Sequence of chain 1.G:
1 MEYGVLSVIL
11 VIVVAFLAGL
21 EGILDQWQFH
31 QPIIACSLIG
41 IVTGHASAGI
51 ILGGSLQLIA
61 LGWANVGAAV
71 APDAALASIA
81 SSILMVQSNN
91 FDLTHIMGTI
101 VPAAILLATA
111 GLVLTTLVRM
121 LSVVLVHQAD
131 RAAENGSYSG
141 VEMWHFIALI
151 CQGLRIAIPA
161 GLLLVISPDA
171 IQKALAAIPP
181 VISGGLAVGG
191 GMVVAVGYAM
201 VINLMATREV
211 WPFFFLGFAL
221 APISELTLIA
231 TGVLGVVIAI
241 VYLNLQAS

Sequence of chain 1.H:
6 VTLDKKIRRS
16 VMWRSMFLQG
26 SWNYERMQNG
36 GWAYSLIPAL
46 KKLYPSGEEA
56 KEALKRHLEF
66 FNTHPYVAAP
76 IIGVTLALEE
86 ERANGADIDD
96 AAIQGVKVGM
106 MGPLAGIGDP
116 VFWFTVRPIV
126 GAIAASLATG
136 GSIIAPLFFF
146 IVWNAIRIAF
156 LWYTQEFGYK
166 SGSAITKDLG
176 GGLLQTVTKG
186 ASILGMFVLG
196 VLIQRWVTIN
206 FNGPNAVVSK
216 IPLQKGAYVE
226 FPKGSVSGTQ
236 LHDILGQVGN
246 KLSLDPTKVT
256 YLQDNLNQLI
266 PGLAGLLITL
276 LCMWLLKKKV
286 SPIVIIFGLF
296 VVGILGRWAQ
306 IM

The small molecule below binds the protein below.
Small molecule (SMILES): OC[C@H]1O[C@H](O)[C@@H](O)[C@@H](O)[C@@H]1O

Binding-site contacts:
Ligand atom O1 contacts residue ASN67 of chain 1.H at 3.2 Å (h-bond).
Ligand atom O2 contacts residue ASN65 of chain 1.G at 2.3 Å (h-bond).
Ligand atom C3 contacts residue PRO70 of chain 1.H at 3.7 Å (hydrophobic).
Ligand atom C6 contacts residue VAL66 of chain 1.G at 4.1 Å (hydrophobic).
Ligand atom O1 contacts residue GLN33 of chain 1.H at 2.9 Å (h-bond).
Ligand atom O6 contacts residue THR68 of chain 1.H at 3.4 Å.
Ligand atom C2 contacts residue TRP27 of chain 1.H at 4.0 Å (hydrophobic).
Ligand atom C4 contacts residue PRO70 of chain 1.H at 4.0 Å (hydrophobic).
Ligand atom C6 contacts residue THR68 of chain 1.H at 3.9 Å.
Ligand atom C4 contacts residue THR68 of chain 1.H at 4.1 Å.
Ligand atom O4 contacts residue HIS69 of chain 1.H at 3.3 Å.
Ligand atom C4 contacts residue ASN65 of chain 1.G at 3.4 Å.
Ligand atom O3 contacts residue PRO70 of chain 1.H at 3.6 Å.
Ligand atom C4 contacts residue TRP118 of chain 1.H at 4.2 Å (hydrophobic).
Ligand atom C1 contacts residue ASN67 of chain 1.H at 3.3 Å.
Ligand atom O4 contacts residue TRP118 of chain 1.H at 3.4 Å (h-bond).
Ligand atom C3 contacts residue GLN24 of chain 1.H at 3.6 Å.
Ligand atom O5 contacts residue ASN67 of chain 1.H at 2.7 Å (h-bond).
Ligand atom O1 contacts residue THR68 of chain 1.H at 4.0 Å.
Ligand atom C3 contacts residue ASN65 of chain 1.G at 3.3 Å.
Ligand atom O5 contacts residue GLY67 of chain 1.G at 3.7 Å.
Ligand atom O3 contacts residue TRP118 of chain 1.H at 3.2 Å (h-bond).
Ligand atom C5 contacts residue THR68 of chain 1.H at 3.4 Å.
Ligand atom O4 contacts residue THR68 of chain 1.H at 3.9 Å.
Ligand atom C6 contacts residue ASN67 of chain 1.H at 3.5 Å.
Ligand atom O1 contacts residue GLN24 of chain 1.H at 3.8 Å.
Ligand atom C2 contacts residue ASN65 of chain 1.G at 3.4 Å.
Ligand atom O1 contacts residue TRP27 of chain 1.H at 3.5 Å (h-bond).
Ligand atom O2 contacts residue VAL66 of chain 1.G at 3.7 Å.
Ligand atom C1 contacts residue TRP27 of chain 1.H at 3.4 Å (hydrophobic).
Ligand atom C6 contacts residue GLY67 of chain 1.G at 4.1 Å.
Ligand atom O6 contacts residue HIS69 of chain 1.H at 3.3 Å (h-bond).
Ligand atom O4 contacts residue ASN65 of chain 1.G at 4.1 Å.
Ligand atom C4 contacts residue VAL66 of chain 1.G at 4.0 Å (hydrophobic).
Ligand atom O4 contacts residue PRO70 of chain 1.H at 3.2 Å.
Ligand atom O6 contacts residue ALA110 of chain 1.H at 3.7 Å.
Ligand atom O3 contacts residue GLN24 of chain 1.H at 3.7 Å.
Ligand atom C5 contacts residue ASN67 of chain 1.H at 3.3 Å.
Ligand atom C2 contacts residue GLN24 of chain 1.H at 3.3 Å.
Ligand atom O3 contacts residue ASN65 of chain 1.G at 2.8 Å (h-bond).